A small-molecule ligand and the protein it binds are described below.
Small molecule (SMILES): O=S(=O)(O)N1CCOCC1

Sequence of chain 1.B:
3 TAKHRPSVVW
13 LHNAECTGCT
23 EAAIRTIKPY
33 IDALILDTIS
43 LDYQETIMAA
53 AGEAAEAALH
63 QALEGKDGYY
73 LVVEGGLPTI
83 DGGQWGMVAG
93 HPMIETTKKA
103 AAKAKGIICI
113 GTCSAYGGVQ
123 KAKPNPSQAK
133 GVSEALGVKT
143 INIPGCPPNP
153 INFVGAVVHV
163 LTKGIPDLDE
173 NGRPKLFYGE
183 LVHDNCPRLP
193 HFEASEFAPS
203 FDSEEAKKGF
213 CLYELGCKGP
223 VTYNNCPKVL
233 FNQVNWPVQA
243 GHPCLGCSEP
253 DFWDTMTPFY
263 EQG

Binding-site contacts:
Ligand atom C3 contacts residue TYR215 of chain 1.B at 3.6 Å (hydrophobic).
Ligand atom N4 contacts residue PRO222 of chain 1.B at 4.3 Å.
Ligand atom N4 contacts residue TYR215 of chain 1.B at 2.6 Å (h-bond).
Ligand atom C3 contacts residue PRO222 of chain 1.B at 4.3 Å (hydrophobic).
Ligand atom C6 contacts residue PRO222 of chain 1.B at 3.4 Å (hydrophobic).
Ligand atom C6 contacts residue VAL223 of chain 1.B at 3.8 Å (hydrophobic).
Ligand atom O1 contacts residue PRO222 of chain 1.B at 3.5 Å.
Ligand atom C2 contacts residue PHE194 of chain 1.B at 4.1 Å (hydrophobic).
Ligand atom O2S contacts residue TYR215 of chain 1.B at 2.3 Å (h-bond).
Ligand atom C5 contacts residue VAL223 of chain 1.B at 4.0 Å (hydrophobic).
Ligand atom C5 contacts residue TYR215 of chain 1.B at 3.5 Å (hydrophobic).
Ligand atom C2 contacts residue PRO222 of chain 1.B at 4.0 Å (hydrophobic).
Ligand atom O1S contacts residue TYR215 of chain 1.B at 2.5 Å (h-bond).
Ligand atom C5 contacts residue PRO222 of chain 1.B at 3.9 Å (hydrophobic).
Ligand atom C3 contacts residue PHE194 of chain 1.B at 4.0 Å (hydrophobic).
Ligand atom S contacts residue TYR215 of chain 1.B at 1.6 Å (h-bond).